Sequence of chain 1.C:
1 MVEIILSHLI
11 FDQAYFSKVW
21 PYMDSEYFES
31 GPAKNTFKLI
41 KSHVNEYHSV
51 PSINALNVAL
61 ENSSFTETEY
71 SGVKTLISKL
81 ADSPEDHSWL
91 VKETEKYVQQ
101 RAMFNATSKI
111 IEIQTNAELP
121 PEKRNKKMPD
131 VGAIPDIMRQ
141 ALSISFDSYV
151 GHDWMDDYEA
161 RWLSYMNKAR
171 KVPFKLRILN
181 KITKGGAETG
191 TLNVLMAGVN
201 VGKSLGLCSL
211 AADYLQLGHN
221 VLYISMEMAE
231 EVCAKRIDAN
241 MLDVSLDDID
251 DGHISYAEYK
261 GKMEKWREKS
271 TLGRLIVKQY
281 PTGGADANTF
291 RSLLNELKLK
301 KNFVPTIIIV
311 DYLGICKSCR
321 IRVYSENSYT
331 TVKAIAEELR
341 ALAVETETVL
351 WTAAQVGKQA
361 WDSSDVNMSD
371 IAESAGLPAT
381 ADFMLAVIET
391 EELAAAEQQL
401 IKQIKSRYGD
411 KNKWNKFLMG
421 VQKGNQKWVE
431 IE

Sequence of chain 1.B:
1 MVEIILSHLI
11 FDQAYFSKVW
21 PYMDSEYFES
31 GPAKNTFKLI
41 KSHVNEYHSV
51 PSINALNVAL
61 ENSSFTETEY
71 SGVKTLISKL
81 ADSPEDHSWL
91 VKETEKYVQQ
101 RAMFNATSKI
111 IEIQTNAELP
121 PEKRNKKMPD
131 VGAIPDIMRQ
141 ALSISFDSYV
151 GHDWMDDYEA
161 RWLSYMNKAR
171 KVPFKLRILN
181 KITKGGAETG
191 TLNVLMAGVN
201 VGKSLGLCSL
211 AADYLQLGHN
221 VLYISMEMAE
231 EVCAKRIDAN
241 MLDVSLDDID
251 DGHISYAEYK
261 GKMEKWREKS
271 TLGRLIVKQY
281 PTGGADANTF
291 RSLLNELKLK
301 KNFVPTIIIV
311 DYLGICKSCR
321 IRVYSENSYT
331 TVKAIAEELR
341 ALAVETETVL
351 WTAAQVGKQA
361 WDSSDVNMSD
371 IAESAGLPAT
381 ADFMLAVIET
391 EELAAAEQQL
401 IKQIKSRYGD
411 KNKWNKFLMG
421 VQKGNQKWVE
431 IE

Binding-site contacts:
Ligand atom O1B contacts residue MG1 of chain 1.K at 2.0 Å.
Ligand atom O3B contacts residue MG1 of chain 1.K at 3.2 Å.
Ligand atom O2B contacts residue GLY202 of chain 1.C at 2.8 Å (h-bond).
Ligand atom O3B contacts residue ASN200 of chain 1.C at 3.1 Å (h-bond).
Ligand atom O2A contacts residue SER204 of chain 1.C at 3.1 Å (h-bond).
Ligand atom N1 contacts residue TYR408 of chain 1.B at 2.9 Å (h-bond).
Ligand atom O3G contacts residue MG1 of chain 1.K at 3.2 Å.
Ligand atom S1G contacts residue TYR312 of chain 1.C at 2.9 Å (h-bond).
Ligand atom O3G contacts residue TYR312 of chain 1.C at 3.1 Å.
Ligand atom C2 contacts residue GLY409 of chain 1.B at 3.2 Å.
Ligand atom O2G contacts residue LYS405 of chain 1.B at 3.1 Å.
Ligand atom N7 contacts residue ARG407 of chain 1.B at 3.1 Å (salt-bridge).
Ligand atom O2A contacts residue LEU205 of chain 1.C at 2.8 Å (h-bond).
Ligand atom PG contacts residue MG1 of chain 1.K at 3.3 Å.
Ligand atom N6 contacts residue ARG407 of chain 1.B at 3.0 Å (salt-bridge).
Ligand atom O2G contacts residue ASN200 of chain 1.C at 3.2 Å (h-bond).
Ligand atom O1A contacts residue ARG236 of chain 1.C at 2.5 Å (salt-bridge).
Ligand atom O2A contacts residue GLY202 of chain 1.C at 3.3 Å.
Ligand atom O2B contacts residue LYS203 of chain 1.C at 2.4 Å (salt-bridge).
Ligand atom C2' contacts residue ASN200 of chain 1.C at 3.3 Å.
Ligand atom C6 contacts residue ARG407 of chain 1.B at 3.2 Å.
Ligand atom PA contacts residue MG1 of chain 1.K at 2.3 Å.
Ligand atom C3' contacts residue ASN200 of chain 1.C at 3.2 Å.
Ligand atom N1 contacts residue LEU246 of chain 1.C at 3.3 Å.
Ligand atom O2' contacts residue GLY409 of chain 1.B at 3.3 Å (h-bond).
Ligand atom C4 contacts residue GLY409 of chain 1.B at 3.2 Å.
Ligand atom O3' contacts residue LYS423 of chain 1.C at 3.3 Å (salt-bridge).
Ligand atom N6 contacts residue TYR408 of chain 1.B at 3.1 Å (h-bond).
Ligand atom C5 contacts residue ARG407 of chain 1.B at 3.2 Å.
Ligand atom O1A contacts residue MG1 of chain 1.K at 2.0 Å.
Ligand atom O2G contacts residue ARG407 of chain 1.B at 2.9 Å (salt-bridge).
Ligand atom O3G contacts residue GLU227 of chain 1.C at 2.8 Å (salt-bridge).
Ligand atom O2A contacts residue MG1 of chain 1.K at 3.1 Å.
Ligand atom PB contacts residue MG1 of chain 1.K at 2.4 Å.
Ligand atom O1B contacts residue SER204 of chain 1.C at 2.8 Å (h-bond).
Ligand atom C6 contacts residue TYR408 of chain 1.B at 3.2 Å (hydrophobic).
Ligand atom N3 contacts residue GLY409 of chain 1.B at 2.9 Å (h-bond).
Ligand atom O2G contacts residue MG1 of chain 1.K at 3.0 Å.
Ligand atom C8 contacts residue ARG236 of chain 1.C at 3.3 Å.
Ligand atom O3A contacts residue MG1 of chain 1.K at 2.0 Å.

A small-molecule ligand and the protein it binds are described below.
Small molecule (SMILES): Nc1ncnc2c1ncn2[C@@H]1O[C@H](COP(=O)(O)OP(=O)(O)OP(O)(O)=S)[C@@H](O)[C@H]1O